Binding-site contacts:
Ligand atom C4 contacts residue ZN1 of chain 2.C at 3.0 Å.
Ligand atom O61 contacts residue ASN52 of chain 2.A at 2.9 Å (h-bond).
Ligand atom O4 contacts residue HIS161 of chain 2.A at 3.5 Å (h-bond).
Ligand atom O4 contacts residue HIS20 of chain 2.A at 3.5 Å (h-bond).
Ligand atom C2 contacts residue GLY250 of chain 2.A at 3.6 Å.
Ligand atom O61 contacts residue HIS20 of chain 2.A at 3.1 Å (h-bond).
Ligand atom O62 contacts residue TYR110 of chain 2.A at 3.5 Å.
Ligand atom C61 contacts residue ARG22 of chain 2.A at 3.5 Å.
Ligand atom C4 contacts residue KCX103 of chain 2.A at 3.2 Å.
Ligand atom O4 contacts residue ZN1 of chain 2.C at 2.0 Å.
Ligand atom C5 contacts residue ZN1 of chain 2.C at 3.6 Å.
Ligand atom C5 contacts residue THR109 of chain 2.A at 3.5 Å.
Ligand atom O4 contacts residue ZN1 of chain 2.B at 2.4 Å.
Ligand atom O5 contacts residue HIS137 of chain 2.A at 2.9 Å (h-bond).
Ligand atom C4 contacts residue THR109 of chain 2.A at 3.5 Å.
Ligand atom O4 contacts residue KCX103 of chain 2.A at 2.8 Å (h-bond).
Ligand atom O62 contacts residue ALA235 of chain 2.A at 3.5 Å.
Ligand atom C4 contacts residue ZN1 of chain 2.B at 2.6 Å.
Ligand atom O62 contacts residue HIS237 of chain 2.A at 3.0 Å (h-bond).
Ligand atom O61 contacts residue TYR110 of chain 2.A at 3.6 Å.
Ligand atom O62 contacts residue ARG22 of chain 2.A at 2.8 Å (salt-bridge).
Ligand atom O2 contacts residue ARG208 of chain 2.A at 2.9 Å (salt-bridge).
Ligand atom C2 contacts residue ARG208 of chain 2.A at 3.6 Å.
Ligand atom N3 contacts residue ASP233 of chain 2.A at 2.7 Å (salt-bridge).
Ligand atom O61 contacts residue ARG22 of chain 2.A at 2.9 Å (salt-bridge).
Ligand atom O4 contacts residue HIS18 of chain 2.A at 3.5 Å (h-bond).
Ligand atom O5 contacts residue KCX103 of chain 2.A at 3.3 Å (h-bond).
Ligand atom C2 contacts residue PRO249 of chain 2.A at 3.5 Å (hydrophobic).
Ligand atom O4 contacts residue ASP233 of chain 2.A at 3.0 Å (salt-bridge).
Ligand atom O2 contacts residue PRO249 of chain 2.A at 3.0 Å.
Ligand atom O2 contacts residue GLY250 of chain 2.A at 3.1 Å (h-bond).
Ligand atom C61 contacts residue ALA235 of chain 2.A at 3.6 Å (hydrophobic).
Ligand atom O5 contacts residue THR109 of chain 2.A at 2.8 Å (h-bond).
Ligand atom O5 contacts residue ZN1 of chain 2.B at 2.1 Å.
Ligand atom O2 contacts residue VAL207 of chain 2.A at 3.7 Å.
Ligand atom C61 contacts residue TYR110 of chain 2.A at 3.7 Å (hydrophobic).
Ligand atom N1 contacts residue PRO249 of chain 2.A at 3.0 Å (h-bond).
Ligand atom C6 contacts residue ALA235 of chain 2.A at 3.7 Å (hydrophobic).
Ligand atom N3 contacts residue ARG208 of chain 2.A at 2.7 Å (salt-bridge).
Ligand atom O62 contacts residue PRO249 of chain 2.A at 3.1 Å (h-bond).

Sequence of chain 2.A:
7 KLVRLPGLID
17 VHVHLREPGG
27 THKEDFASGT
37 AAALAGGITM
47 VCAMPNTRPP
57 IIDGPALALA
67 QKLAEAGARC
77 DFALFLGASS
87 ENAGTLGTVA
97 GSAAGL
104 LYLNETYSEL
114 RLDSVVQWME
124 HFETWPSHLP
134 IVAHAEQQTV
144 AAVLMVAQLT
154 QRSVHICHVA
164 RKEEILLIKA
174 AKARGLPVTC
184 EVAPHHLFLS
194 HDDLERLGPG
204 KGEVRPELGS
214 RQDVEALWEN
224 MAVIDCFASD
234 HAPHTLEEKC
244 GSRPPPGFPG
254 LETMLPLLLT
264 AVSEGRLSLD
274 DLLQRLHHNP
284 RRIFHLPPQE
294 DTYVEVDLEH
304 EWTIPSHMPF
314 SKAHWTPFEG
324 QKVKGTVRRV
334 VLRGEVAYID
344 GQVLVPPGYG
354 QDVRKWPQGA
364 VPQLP

The protein below binds the small molecule below.
Small molecule (SMILES): NC(=O)N[C@@H](CC(=O)O)C(=O)O